Sequence of chain 1.E:
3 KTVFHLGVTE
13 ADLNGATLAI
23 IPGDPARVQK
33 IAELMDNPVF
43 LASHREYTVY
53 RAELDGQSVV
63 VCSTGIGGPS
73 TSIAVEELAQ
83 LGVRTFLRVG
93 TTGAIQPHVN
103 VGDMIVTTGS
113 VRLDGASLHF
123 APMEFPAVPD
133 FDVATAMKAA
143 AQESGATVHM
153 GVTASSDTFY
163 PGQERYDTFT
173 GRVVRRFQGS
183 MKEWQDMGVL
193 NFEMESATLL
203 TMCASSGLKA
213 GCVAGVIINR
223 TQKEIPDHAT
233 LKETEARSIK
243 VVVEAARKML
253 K

Sequence of chain 1.D:
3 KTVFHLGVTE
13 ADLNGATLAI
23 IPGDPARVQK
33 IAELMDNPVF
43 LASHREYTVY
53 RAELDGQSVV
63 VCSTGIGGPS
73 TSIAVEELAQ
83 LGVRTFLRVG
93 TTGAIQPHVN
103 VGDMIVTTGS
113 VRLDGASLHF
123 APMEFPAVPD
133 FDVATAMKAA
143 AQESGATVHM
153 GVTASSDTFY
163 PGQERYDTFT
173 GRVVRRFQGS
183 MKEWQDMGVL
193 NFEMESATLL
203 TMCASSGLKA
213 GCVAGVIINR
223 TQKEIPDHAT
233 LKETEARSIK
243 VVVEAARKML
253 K

Binding-site contacts:
Ligand atom C2 contacts residue GLU185 of chain 1.D at 3.7 Å.
Ligand atom C5 contacts residue LEU115 of chain 1.D at 4.0 Å (hydrophobic).
Ligand atom N3 contacts residue GLU126 of chain 1.E at 4.5 Å.
Ligand atom N1 contacts residue ARG177 of chain 1.F at 4.1 Å.
Ligand atom C4 contacts residue ARG178 of chain 1.D at 3.5 Å.
Ligand atom C5 contacts residue PHE179 of chain 1.D at 3.8 Å (hydrophobic).
Ligand atom C6 contacts residue ARG178 of chain 1.D at 3.2 Å.
Ligand atom N1 contacts residue SER182 of chain 1.D at 3.9 Å.
Ligand atom N1 contacts residue TRP186 of chain 1.D at 3.8 Å.
Ligand atom O2 contacts residue ARG177 of chain 1.F at 3.6 Å.
Ligand atom C4 contacts residue GLU126 of chain 1.E at 3.6 Å.
Ligand atom C6 contacts residue TRP186 of chain 1.D at 3.6 Å (hydrophobic).
Ligand atom C5 contacts residue ARG178 of chain 1.D at 3.3 Å.
Ligand atom C6 contacts residue SER182 of chain 1.D at 4.0 Å.
Ligand atom N4 contacts residue ARG178 of chain 1.D at 3.1 Å (salt-bridge).
Ligand atom C5 contacts residue TRP186 of chain 1.D at 4.2 Å (hydrophobic).
Ligand atom C5 contacts residue GLU126 of chain 1.E at 4.2 Å.
Ligand atom C6 contacts residue PHE179 of chain 1.D at 3.7 Å (hydrophobic).
Ligand atom C2 contacts residue ARG178 of chain 1.D at 3.6 Å.
Ligand atom O2 contacts residue GLU185 of chain 1.D at 2.9 Å (salt-bridge).
Ligand atom O2 contacts residue PRO124 of chain 1.E at 4.5 Å.
Ligand atom N1 contacts residue ARG178 of chain 1.D at 3.1 Å (salt-bridge).
Ligand atom N4 contacts residue GLU126 of chain 1.E at 2.5 Å (salt-bridge).
Ligand atom C2 contacts residue TRP186 of chain 1.D at 4.3 Å (hydrophobic).
Ligand atom C2 contacts residue ARG177 of chain 1.F at 4.0 Å.
Ligand atom N3 contacts residue ARG178 of chain 1.D at 4.1 Å.
Ligand atom O2 contacts residue ARG178 of chain 1.D at 4.2 Å.
Ligand atom N3 contacts residue PRO124 of chain 1.E at 4.3 Å.
Ligand atom N1 contacts residue GLU185 of chain 1.D at 3.6 Å (salt-bridge).

The protein below binds the small molecule below.
Small molecule (SMILES): Nc1ccnc(=O)[nH]1

Sequence of chain 1.F:
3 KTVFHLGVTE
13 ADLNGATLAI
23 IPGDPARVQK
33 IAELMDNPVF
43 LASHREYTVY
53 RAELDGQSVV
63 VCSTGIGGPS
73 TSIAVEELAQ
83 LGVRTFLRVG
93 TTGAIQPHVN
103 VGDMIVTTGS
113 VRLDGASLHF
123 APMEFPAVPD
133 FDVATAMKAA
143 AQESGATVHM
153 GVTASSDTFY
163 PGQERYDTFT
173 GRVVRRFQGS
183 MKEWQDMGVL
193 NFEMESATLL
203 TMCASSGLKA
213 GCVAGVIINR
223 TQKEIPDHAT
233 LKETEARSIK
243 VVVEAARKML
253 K